Sequence of chain 1.C:
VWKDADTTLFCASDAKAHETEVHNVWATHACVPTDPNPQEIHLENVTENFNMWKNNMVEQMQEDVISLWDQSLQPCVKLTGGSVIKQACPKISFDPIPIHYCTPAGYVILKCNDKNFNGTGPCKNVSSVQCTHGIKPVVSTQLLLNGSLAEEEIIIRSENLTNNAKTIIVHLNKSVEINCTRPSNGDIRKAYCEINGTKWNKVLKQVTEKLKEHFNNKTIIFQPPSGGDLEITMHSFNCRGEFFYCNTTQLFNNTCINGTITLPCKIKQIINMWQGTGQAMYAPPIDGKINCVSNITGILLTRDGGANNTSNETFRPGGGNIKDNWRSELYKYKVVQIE

Binding-site contacts:
Ligand atom O7 contacts residue HIS220 of chain 1.C at 3.5 Å.
Ligand atom N2 contacts residue ASN118 of chain 1.C at 2.8 Å (h-bond).
Ligand atom C7 contacts residue ASN118 of chain 1.C at 3.1 Å.
Ligand atom C3 contacts residue THR120 of chain 1.C at 4.2 Å.
Ligand atom C1 contacts residue THR120 of chain 1.C at 3.6 Å.
Ligand atom C7 contacts residue ILE156 of chain 1.C at 4.4 Å (hydrophobic).
Ligand atom C2 contacts residue THR120 of chain 1.C at 4.2 Å.
Ligand atom O5 contacts residue ASN118 of chain 1.C at 2.4 Å (h-bond).
Ligand atom O5 contacts residue THR120 of chain 1.C at 3.8 Å.
Ligand atom C3 contacts residue ASN118 of chain 1.C at 3.8 Å.
Ligand atom O7 contacts residue ILE156 of chain 1.C at 4.1 Å.
Ligand atom C2 contacts residue ASN118 of chain 1.C at 2.4 Å.
Ligand atom C6 contacts residue THR120 of chain 1.C at 4.2 Å.
Ligand atom C8 contacts residue SER158 of chain 1.C at 3.8 Å.
Ligand atom C8 contacts residue ILE156 of chain 1.C at 4.0 Å (hydrophobic).
Ligand atom N2 contacts residue THR120 of chain 1.C at 4.3 Å.
Ligand atom C5 contacts residue ASN118 of chain 1.C at 3.7 Å.
Ligand atom C4 contacts residue ASN118 of chain 1.C at 4.2 Å.
Ligand atom C5 contacts residue THR120 of chain 1.C at 3.8 Å.
Ligand atom C1 contacts residue ASN118 of chain 1.C at 1.4 Å.
Ligand atom C8 contacts residue LEU161 of chain 1.C at 4.3 Å (hydrophobic).
Ligand atom O7 contacts residue ASN118 of chain 1.C at 3.0 Å (h-bond).
Ligand atom C8 contacts residue ASN118 of chain 1.C at 4.2 Å.

The small molecule below binds the protein below.
Small molecule (SMILES): CC(=O)N[C@@H]1[C@@H](O)[C@H](O)[C@@H](CO)O[C@H]1O